The small molecule below binds the protein below.
Small molecule (SMILES): CC(C)=CCC/C(C)=C/CC/C(C)=C/CS[P](=O)(O)OP(=O)(O)O

Binding-site contacts:
Ligand atom C9 contacts residue ASN28 of chain 1.A at 3.5 Å.
Ligand atom S1 contacts residue GLY27 of chain 1.A at 3.6 Å.
Ligand atom O3A contacts residue ARG39 of chain 1.A at 3.3 Å (salt-bridge).
Ligand atom PA contacts residue ASP26 of chain 1.A at 3.4 Å.
Ligand atom O1A contacts residue HIS43 of chain 1.A at 2.9 Å (h-bond).
Ligand atom O3A contacts residue MG1 of chain 1.C at 3.5 Å.
Ligand atom C4 contacts residue ASN74 of chain 1.A at 3.3 Å.
Ligand atom O3A contacts residue ASP26 of chain 1.A at 3.7 Å.
Ligand atom S1 contacts residue ASN28 of chain 1.A at 3.1 Å (h-bond).
Ligand atom S1 contacts residue ASP26 of chain 1.A at 3.3 Å (salt-bridge).
Ligand atom O2A contacts residue ARG77 of chain 1.A at 2.9 Å (salt-bridge).
Ligand atom O1A contacts residue ARG77 of chain 1.A at 2.9 Å (salt-bridge).
Ligand atom O1B contacts residue GLY27 of chain 1.A at 3.6 Å.
Ligand atom O3A contacts residue GLY29 of chain 1.A at 2.9 Å (h-bond).
Ligand atom PB contacts residue ARG39 of chain 1.A at 3.7 Å.
Ligand atom PA contacts residue ARG77 of chain 1.A at 3.7 Å.
Ligand atom PA contacts residue MG1 of chain 1.C at 3.1 Å.
Ligand atom O2B contacts residue MG1 of chain 1.C at 2.0 Å.
Ligand atom C2 contacts residue MET25 of chain 1.A at 3.7 Å (hydrophobic).
Ligand atom PB contacts residue MG1 of chain 1.C at 3.2 Å.
Ligand atom C9 contacts residue TRP221 of chain 1.A at 3.6 Å (hydrophobic).
Ligand atom C7 contacts residue ALA69 of chain 1.A at 3.5 Å (hydrophobic).
Ligand atom O3B contacts residue ARG39 of chain 1.A at 2.8 Å (salt-bridge).
Ligand atom C1 contacts residue ASP26 of chain 1.A at 3.2 Å.
Ligand atom C11 contacts residue VAL50 of chain 1.A at 3.6 Å (hydrophobic).
Ligand atom O2A contacts residue MG1 of chain 1.C at 1.9 Å.
Ligand atom O3A contacts residue ASN28 of chain 1.A at 3.5 Å (h-bond).
Ligand atom O1B contacts residue ARG30 of chain 1.A at 2.8 Å (salt-bridge).
Ligand atom O2B contacts residue ARG30 of chain 1.A at 3.1 Å (salt-bridge).
Ligand atom O1A contacts residue ARG39 of chain 1.A at 2.5 Å (salt-bridge).
Ligand atom C6 contacts residue ALA69 of chain 1.A at 3.5 Å (hydrophobic).
Ligand atom O2A contacts residue ARG39 of chain 1.A at 3.6 Å (salt-bridge).
Ligand atom O2A contacts residue ASP26 of chain 1.A at 2.9 Å (salt-bridge).
Ligand atom O2B contacts residue ASP26 of chain 1.A at 2.8 Å (salt-bridge).
Ligand atom C5 contacts residue HIS43 of chain 1.A at 3.6 Å.
Ligand atom PB contacts residue GLY29 of chain 1.A at 3.6 Å.
Ligand atom C2 contacts residue ASN28 of chain 1.A at 3.6 Å.
Ligand atom C4 contacts residue ARG77 of chain 1.A at 3.8 Å.
Ligand atom PA contacts residue ARG39 of chain 1.A at 3.2 Å.
Ligand atom O1B contacts residue GLY29 of chain 1.A at 3.4 Å (h-bond).

Sequence of chain 1.A:
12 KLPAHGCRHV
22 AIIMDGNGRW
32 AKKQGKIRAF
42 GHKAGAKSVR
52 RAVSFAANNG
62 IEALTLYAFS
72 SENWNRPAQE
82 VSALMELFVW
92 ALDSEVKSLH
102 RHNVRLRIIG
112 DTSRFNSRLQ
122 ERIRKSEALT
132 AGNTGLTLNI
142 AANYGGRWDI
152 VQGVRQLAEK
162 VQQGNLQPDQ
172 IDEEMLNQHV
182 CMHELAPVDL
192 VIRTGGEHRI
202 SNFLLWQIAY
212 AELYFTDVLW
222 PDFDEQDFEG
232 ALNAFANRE